Binding-site contacts:
Ligand atom O2B contacts residue ALA283 of chain 2.A at 3.6 Å.
Ligand atom OAP contacts residue ASP572 of chain 2.A at 2.8 Å (salt-bridge).
Ligand atom O9A contacts residue SER285 of chain 2.A at 2.9 Å (h-bond).
Ligand atom CEP contacts residue GLN304 of chain 2.A at 3.5 Å.
Ligand atom N7A contacts residue GLY281 of chain 2.A at 3.4 Å (h-bond).
Ligand atom C4A contacts residue SER282 of chain 2.A at 3.6 Å.
Ligand atom O9A contacts residue ARG284 of chain 2.A at 3.3 Å (salt-bridge).
Ligand atom S1P contacts residue TPW1 of chain 2.C at 3.7 Å.
Ligand atom C6P contacts residue ASP572 of chain 2.A at 3.6 Å.
Ligand atom O3A contacts residue ARG284 of chain 2.A at 3.3 Å.
Ligand atom O1 contacts residue GLN139 of chain 2.B at 3.1 Å (h-bond).
Ligand atom P3B contacts residue SER285 of chain 2.A at 3.5 Å.
Ligand atom C4 contacts residue LEU138 of chain 2.B at 3.5 Å (hydrophobic).
Ligand atom C8A contacts residue GLY281 of chain 2.A at 3.1 Å.
Ligand atom O8A contacts residue SER285 of chain 2.A at 2.7 Å (h-bond).
Ligand atom O4B contacts residue LEU429 of chain 2.A at 3.6 Å.
Ligand atom O9A contacts residue ARG373 of chain 2.A at 3.6 Å.
Ligand atom O9P contacts residue GLN304 of chain 2.A at 3.5 Å (h-bond).
Ligand atom O1 contacts residue TPW1 of chain 2.C at 3.0 Å (h-bond).
Ligand atom C2 contacts residue GLU504 of chain 2.A at 3.1 Å.
Ligand atom O2B contacts residue SER282 of chain 2.A at 3.1 Å.
Ligand atom O3 contacts residue TPW1 of chain 2.C at 3.4 Å.
Ligand atom N3A contacts residue SER282 of chain 2.A at 3.6 Å.
Ligand atom CAP contacts residue ASP572 of chain 2.A at 3.6 Å.
Ligand atom O3B contacts residue ARG373 of chain 2.A at 3.7 Å.
Ligand atom O7A contacts residue ARG373 of chain 2.A at 3.2 Å (salt-bridge).
Ligand atom O5A contacts residue ARG284 of chain 2.A at 3.0 Å (salt-bridge).
Ligand atom O2B contacts residue GLY281 of chain 2.A at 3.6 Å (h-bond).
Ligand atom CAP contacts residue ARG428 of chain 2.A at 3.5 Å.
Ligand atom O9P contacts residue GLN266 of chain 2.A at 2.9 Å (h-bond).
Ligand atom C6P contacts residue LEU577 of chain 2.A at 3.6 Å (hydrophobic).
Ligand atom O2A contacts residue ARG428 of chain 2.A at 2.8 Å (salt-bridge).
Ligand atom O2B contacts residue ARG284 of chain 2.A at 3.1 Å (salt-bridge).
Ligand atom O2B contacts residue ARG373 of chain 2.A at 3.6 Å.
Ligand atom O4A contacts residue LYS575 of chain 2.A at 2.8 Å (salt-bridge).
Ligand atom C1 contacts residue TPW1 of chain 2.C at 3.3 Å.
Ligand atom O5P contacts residue GLY444 of chain 2.A at 3.5 Å.
Ligand atom O3 contacts residue GLY53 of chain 2.B at 3.7 Å.
Ligand atom N1A contacts residue TYR377 of chain 2.A at 3.5 Å.
Ligand atom O3 contacts residue GLY54 of chain 2.B at 3.0 Å (h-bond).

This protein binds this small molecule.
Small molecule (SMILES): CC(C)(O)C(=O)SCCNC(=O)CCNC(=O)[C@H](O)C(C)(C)COP(=O)(O)OP(=O)(O)OC[C@H]1O[C@@H](n2cnc3c(N)ncnc32)[C@H](O)[C@@H]1OP(=O)(O)O

Sequence of chain 2.B:
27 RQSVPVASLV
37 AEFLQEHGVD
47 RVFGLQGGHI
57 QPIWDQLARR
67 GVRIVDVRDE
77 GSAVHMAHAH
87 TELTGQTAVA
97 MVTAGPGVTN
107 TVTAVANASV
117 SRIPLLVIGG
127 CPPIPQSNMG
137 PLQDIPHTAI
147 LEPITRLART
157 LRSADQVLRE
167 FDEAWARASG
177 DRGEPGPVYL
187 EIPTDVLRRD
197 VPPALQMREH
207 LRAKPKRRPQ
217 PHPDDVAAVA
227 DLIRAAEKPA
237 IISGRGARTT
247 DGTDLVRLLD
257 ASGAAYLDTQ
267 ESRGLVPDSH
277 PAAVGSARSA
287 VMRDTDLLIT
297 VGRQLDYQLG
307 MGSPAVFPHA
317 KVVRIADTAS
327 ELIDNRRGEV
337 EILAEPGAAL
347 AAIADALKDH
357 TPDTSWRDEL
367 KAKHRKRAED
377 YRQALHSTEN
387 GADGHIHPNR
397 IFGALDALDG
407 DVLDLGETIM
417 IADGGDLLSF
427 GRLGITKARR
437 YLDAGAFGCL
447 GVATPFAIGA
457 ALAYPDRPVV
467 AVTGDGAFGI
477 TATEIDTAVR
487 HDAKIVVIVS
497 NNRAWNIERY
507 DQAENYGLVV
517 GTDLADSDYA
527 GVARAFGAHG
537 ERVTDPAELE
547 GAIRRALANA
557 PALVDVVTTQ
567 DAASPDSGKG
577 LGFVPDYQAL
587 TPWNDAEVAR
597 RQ

Sequence of chain 2.A:
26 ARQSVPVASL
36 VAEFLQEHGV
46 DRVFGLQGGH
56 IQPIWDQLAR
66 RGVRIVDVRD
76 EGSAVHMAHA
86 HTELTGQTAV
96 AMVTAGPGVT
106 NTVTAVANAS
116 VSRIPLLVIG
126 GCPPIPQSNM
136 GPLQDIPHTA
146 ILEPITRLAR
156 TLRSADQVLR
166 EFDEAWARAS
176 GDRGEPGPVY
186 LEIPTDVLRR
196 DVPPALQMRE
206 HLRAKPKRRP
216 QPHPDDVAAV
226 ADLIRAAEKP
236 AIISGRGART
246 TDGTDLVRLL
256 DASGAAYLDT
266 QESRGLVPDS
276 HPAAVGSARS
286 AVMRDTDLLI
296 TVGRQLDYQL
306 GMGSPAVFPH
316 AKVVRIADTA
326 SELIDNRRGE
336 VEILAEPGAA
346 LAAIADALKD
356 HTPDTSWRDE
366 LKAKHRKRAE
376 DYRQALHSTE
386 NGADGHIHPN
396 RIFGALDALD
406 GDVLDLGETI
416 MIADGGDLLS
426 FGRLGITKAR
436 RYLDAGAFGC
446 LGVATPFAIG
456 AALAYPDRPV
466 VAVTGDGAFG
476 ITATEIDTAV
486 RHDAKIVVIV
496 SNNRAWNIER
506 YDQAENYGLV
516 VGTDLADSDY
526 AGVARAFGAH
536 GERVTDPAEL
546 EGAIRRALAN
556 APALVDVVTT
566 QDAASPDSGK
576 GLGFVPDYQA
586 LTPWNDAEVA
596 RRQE